Binding-site contacts:
Ligand atom C7 contacts residue ASN194 of chain 1.C at 3.2 Å.
Ligand atom N2 contacts residue ASN194 of chain 1.C at 3.0 Å (h-bond).
Ligand atom C2 contacts residue ASN194 of chain 1.C at 2.5 Å.
Ligand atom C7 contacts residue MET166 of chain 1.C at 3.8 Å (hydrophobic).
Ligand atom C1 contacts residue HIS230 of chain 1.C at 4.5 Å.
Ligand atom O7 contacts residue ASN194 of chain 1.C at 2.9 Å (h-bond).
Ligand atom C5 contacts residue TRP193 of chain 1.C at 4.0 Å (hydrophobic).
Ligand atom C8 contacts residue LEU171 of chain 1.C at 3.7 Å (hydrophobic).
Ligand atom C1 contacts residue TRP193 of chain 1.C at 4.3 Å (hydrophobic).
Ligand atom C1 contacts residue HIS230 of chain 1.C at 4.2 Å.
Ligand atom C4 contacts residue HIS230 of chain 1.C at 3.6 Å.
Ligand atom O5 contacts residue HIS230 of chain 1.C at 3.7 Å.
Ligand atom C6 contacts residue HIS230 of chain 1.C at 4.5 Å.
Ligand atom C6 contacts residue HIS230 of chain 1.C at 4.3 Å.
Ligand atom C8 contacts residue MET166 of chain 1.C at 3.7 Å (hydrophobic).
Ligand atom C6 contacts residue TRP193 of chain 1.C at 3.9 Å (hydrophobic).
Ligand atom C5 contacts residue ASN194 of chain 1.C at 3.6 Å.
Ligand atom O7 contacts residue MET166 of chain 1.C at 3.4 Å.
Ligand atom C1 contacts residue ASN194 of chain 1.C at 1.4 Å.
Ligand atom C3 contacts residue ASN194 of chain 1.C at 3.8 Å.
Ligand atom C3 contacts residue HIS230 of chain 1.C at 3.7 Å.
Ligand atom O5 contacts residue TRP193 of chain 1.C at 3.9 Å.
Ligand atom O5 contacts residue ASN194 of chain 1.C at 2.3 Å (h-bond).
Ligand atom C4 contacts residue ASN194 of chain 1.C at 4.1 Å.
Ligand atom O6 contacts residue HIS230 of chain 1.C at 3.6 Å.
Ligand atom C5 contacts residue HIS230 of chain 1.C at 3.6 Å.

Sequence of chain 1.C:
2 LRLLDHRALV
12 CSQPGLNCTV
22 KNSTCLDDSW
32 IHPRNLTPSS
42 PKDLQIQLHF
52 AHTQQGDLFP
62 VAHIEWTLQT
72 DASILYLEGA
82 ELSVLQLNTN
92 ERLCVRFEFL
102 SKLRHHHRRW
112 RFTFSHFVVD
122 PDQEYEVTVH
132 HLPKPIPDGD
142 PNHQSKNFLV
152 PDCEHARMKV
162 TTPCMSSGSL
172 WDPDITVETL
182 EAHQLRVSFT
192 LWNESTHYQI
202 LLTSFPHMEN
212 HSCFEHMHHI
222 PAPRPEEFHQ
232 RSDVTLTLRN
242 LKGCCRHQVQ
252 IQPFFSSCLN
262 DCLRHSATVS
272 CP

The small molecule below binds the protein below.
Small molecule (SMILES): CC(=O)N[C@H]1[C@H](O[C@H]2[C@H](O)[C@@H](NC(C)=O)CO[C@@H]2CO[C@@H]2O[C@@H](C)[C@@H](O)[C@@H](O)[C@@H]2O)O[C@H](CO)[C@@H](O[C@H]2O[C@H](CO)[C@@H](O)[C@H](O[C@H]3O[C@H](CO)[C@@H](O)[C@H](O)[C@@H]3O)[C@@H]2O)[C@@H]1O